This small molecule binds to this protein.
Small molecule (SMILES): Nc1ccn([C@@H]2O[C@H](CO[P](=O)(O)O[C@H]3[C@@H](O)[C@H](n4ccc(=O)[nH]c4=O)O[C@@H]3CO[P](=O)(O)O[C@H]3[C@@H](O)[C@H](n4ccc(=O)[nH]c4=O)O[C@@H]3CO[P](=O)(O)O[C@H]3[C@@H](O)[C@H](n4cnc5c(N)ncnc54)O[C@@H]3CO[P](=O)(O)O[C@H]3[C@@H](O)[C@H](n4cnc5c(N)ncnc54)O[C@@H]3CO[P](=O)(O)O[C@H]3[C@@H](O)[C@H](n4cnc5c(N)ncnc54)O[C@@H]3CO)[C@@H](O)[C@H]2O)c(=O)n1

Binding-site contacts:
Ligand atom O2 contacts residue GLY569 of chain 1.LD at 3.1 Å (h-bond).
Ligand atom O2' contacts residue GLY569 of chain 1.LD at 3.2 Å (h-bond).
Ligand atom C4' contacts residue GLY570 of chain 1.LD at 4.1 Å.
Ligand atom C4' contacts residue GLY82 of chain 1.TC at 3.9 Å.
Ligand atom C5' contacts residue GLY82 of chain 1.TC at 4.2 Å.
Ligand atom O4' contacts residue GLY570 of chain 1.LD at 3.6 Å.
Ligand atom O2' contacts residue ARG571 of chain 1.LD at 4.5 Å.
Ligand atom C2' contacts residue GLY569 of chain 1.LD at 3.9 Å.
Ligand atom O4' contacts residue GLY569 of chain 1.LD at 4.4 Å.
Ligand atom C5' contacts residue ARG571 of chain 1.LD at 4.2 Å.
Ligand atom O3' contacts residue GLY570 of chain 1.LD at 4.5 Å.
Ligand atom C1' contacts residue GLY570 of chain 1.LD at 4.4 Å.
Ligand atom C4' contacts residue ARG571 of chain 1.LD at 4.4 Å.
Ligand atom C2 contacts residue GLY569 of chain 1.LD at 4.2 Å.
Ligand atom O2 contacts residue ASP643 of chain 1.LD at 3.9 Å.
Ligand atom C1' contacts residue GLY569 of chain 1.LD at 4.1 Å.
Ligand atom O4' contacts residue GLY82 of chain 1.TC at 4.5 Å.

Sequence of chain 1.TC:
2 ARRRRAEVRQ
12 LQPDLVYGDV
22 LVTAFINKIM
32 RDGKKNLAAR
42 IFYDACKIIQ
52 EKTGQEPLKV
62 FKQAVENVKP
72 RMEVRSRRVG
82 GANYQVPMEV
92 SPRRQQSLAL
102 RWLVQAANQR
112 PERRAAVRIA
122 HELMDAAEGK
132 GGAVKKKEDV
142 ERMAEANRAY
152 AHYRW

Sequence of chain 1.LD:
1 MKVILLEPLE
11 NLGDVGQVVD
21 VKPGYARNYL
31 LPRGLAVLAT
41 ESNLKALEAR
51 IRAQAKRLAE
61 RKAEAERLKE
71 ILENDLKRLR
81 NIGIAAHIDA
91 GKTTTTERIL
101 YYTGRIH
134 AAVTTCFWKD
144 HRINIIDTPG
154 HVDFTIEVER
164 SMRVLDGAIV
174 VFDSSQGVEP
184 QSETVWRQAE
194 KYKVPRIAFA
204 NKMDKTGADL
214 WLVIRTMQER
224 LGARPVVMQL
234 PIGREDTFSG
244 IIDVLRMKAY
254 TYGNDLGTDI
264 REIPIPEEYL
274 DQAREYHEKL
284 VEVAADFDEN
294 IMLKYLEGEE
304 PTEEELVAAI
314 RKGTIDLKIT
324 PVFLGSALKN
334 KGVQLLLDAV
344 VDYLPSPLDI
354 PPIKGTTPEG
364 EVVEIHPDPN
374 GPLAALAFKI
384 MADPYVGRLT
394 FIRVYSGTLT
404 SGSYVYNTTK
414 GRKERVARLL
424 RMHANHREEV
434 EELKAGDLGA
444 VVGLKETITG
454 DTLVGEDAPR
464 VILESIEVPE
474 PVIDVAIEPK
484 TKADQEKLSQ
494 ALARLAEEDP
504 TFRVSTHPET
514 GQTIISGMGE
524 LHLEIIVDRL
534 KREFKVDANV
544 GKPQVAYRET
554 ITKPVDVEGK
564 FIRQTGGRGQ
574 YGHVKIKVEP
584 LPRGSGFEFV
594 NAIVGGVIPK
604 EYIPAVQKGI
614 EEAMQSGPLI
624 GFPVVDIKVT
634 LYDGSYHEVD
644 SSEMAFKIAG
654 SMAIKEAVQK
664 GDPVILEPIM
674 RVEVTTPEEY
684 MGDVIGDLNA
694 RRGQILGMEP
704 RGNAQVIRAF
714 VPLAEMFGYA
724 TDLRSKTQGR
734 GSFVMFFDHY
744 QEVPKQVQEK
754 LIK